This protein binds this small molecule.
Small molecule (SMILES): Nc1nc(F)nc2c1ncn2[C@@H]1O[C@H](COP(=O)(O)OP(=O)(O)OP(=O)(O)O)[C@@H](O)[C@@H]1O

Sequence of chain 1.B:
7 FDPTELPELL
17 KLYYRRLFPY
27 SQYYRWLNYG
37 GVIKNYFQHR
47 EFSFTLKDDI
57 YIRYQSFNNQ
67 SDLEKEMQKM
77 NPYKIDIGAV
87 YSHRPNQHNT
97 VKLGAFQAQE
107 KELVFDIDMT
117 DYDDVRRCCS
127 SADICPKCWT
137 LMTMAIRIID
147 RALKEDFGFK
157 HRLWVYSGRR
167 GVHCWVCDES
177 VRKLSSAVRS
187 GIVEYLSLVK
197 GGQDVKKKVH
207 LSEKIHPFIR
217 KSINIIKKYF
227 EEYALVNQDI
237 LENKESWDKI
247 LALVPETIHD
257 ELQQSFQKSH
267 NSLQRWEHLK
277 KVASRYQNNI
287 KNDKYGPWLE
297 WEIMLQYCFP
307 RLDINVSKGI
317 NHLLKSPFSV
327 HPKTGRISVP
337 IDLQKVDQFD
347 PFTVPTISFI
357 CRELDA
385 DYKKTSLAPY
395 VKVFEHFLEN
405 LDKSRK

Binding-site contacts:
Ligand atom PG contacts residue MN1 of chain 1.H at 3.5 Å.
Ligand atom C5' contacts residue ASP112 of chain 1.B at 3.3 Å.
Ligand atom O2A contacts residue ASP114 of chain 1.B at 3.3 Å (salt-bridge).
Ligand atom O2B contacts residue MN1 of chain 1.H at 1.9 Å.
Ligand atom PG contacts residue HIS327 of chain 1.B at 3.6 Å.
Ligand atom O2G contacts residue MN1 of chain 1.H at 2.3 Å.
Ligand atom O2' contacts residue LYS80 of chain 1.B at 3.5 Å (salt-bridge).
Ligand atom O1B contacts residue LYS321 of chain 1.B at 3.3 Å.
Ligand atom PA contacts residue MN1 of chain 1.H at 3.4 Å.
Ligand atom PG contacts residue ARG166 of chain 1.B at 3.5 Å.
Ligand atom O2A contacts residue MN1 of chain 1.H at 2.2 Å.
Ligand atom O3' contacts residue LEU320 of chain 1.B at 3.5 Å.
Ligand atom O1A contacts residue ARG166 of chain 1.B at 2.9 Å (salt-bridge).
Ligand atom O2B contacts residue ASP112 of chain 1.B at 3.0 Å (salt-bridge).
Ligand atom C1' contacts residue LEU319 of chain 1.B at 3.3 Å (hydrophobic).
Ligand atom N1 contacts residue TYR57 of chain 1.B at 3.5 Å (h-bond).
Ligand atom PA contacts residue ARG166 of chain 1.B at 3.6 Å.
Ligand atom O3' contacts residue LYS321 of chain 1.B at 3.0 Å (salt-bridge).
Ligand atom O2G contacts residue ASP114 of chain 1.B at 3.1 Å (salt-bridge).
Ligand atom O3A contacts residue MN1 of chain 1.H at 3.5 Å.
Ligand atom O3G contacts residue HIS327 of chain 1.B at 2.8 Å (h-bond).
Ligand atom PA contacts residue MN1 of chain 1.I at 3.6 Å.
Ligand atom O1G contacts residue ARG166 of chain 1.B at 3.0 Å (salt-bridge).
Ligand atom O2A contacts residue ARG166 of chain 1.B at 3.2 Å (salt-bridge).
Ligand atom O2' contacts residue ASP82 of chain 1.B at 3.0 Å (salt-bridge).
Ligand atom O2A contacts residue MN1 of chain 1.I at 2.5 Å.
Ligand atom O3G contacts residue ARG166 of chain 1.B at 3.5 Å (salt-bridge).
Ligand atom O2G contacts residue ARG166 of chain 1.B at 2.8 Å (salt-bridge).
Ligand atom O3B contacts residue MN1 of chain 1.H at 3.6 Å.
Ligand atom O1B contacts residue HIS169 of chain 1.B at 3.4 Å.
Ligand atom O1G contacts residue SER163 of chain 1.B at 2.5 Å (h-bond).
Ligand atom O3G contacts residue ARG165 of chain 1.B at 3.0 Å (salt-bridge).
Ligand atom C2' contacts residue LEU319 of chain 1.B at 3.6 Å (hydrophobic).
Ligand atom O2A contacts residue ASP112 of chain 1.B at 3.1 Å (salt-bridge).
Ligand atom PB contacts residue MN1 of chain 1.H at 3.1 Å.
Ligand atom O3B contacts residue HIS327 of chain 1.B at 3.5 Å (h-bond).
Ligand atom O1G contacts residue ARG165 of chain 1.B at 3.5 Å.
Ligand atom O2B contacts residue HIS169 of chain 1.B at 2.8 Å (h-bond).
Ligand atom PG contacts residue SER163 of chain 1.B at 3.5 Å.
Ligand atom N6 contacts residue TYR57 of chain 1.B at 3.2 Å (h-bond).